Binding-site contacts:
Ligand atom C7 contacts residue ASN1071 of chain 1.B at 3.8 Å.
Ligand atom C8 contacts residue ALA703 of chain 1.B at 4.2 Å (hydrophobic).
Ligand atom C8 contacts residue LYS1070 of chain 1.B at 4.2 Å.
Ligand atom C1 contacts residue ASN1071 of chain 1.B at 1.4 Å.
Ligand atom C8 contacts residue ASN1071 of chain 1.B at 4.5 Å.
Ligand atom O4 contacts residue ALA703 of chain 1.B at 3.7 Å.
Ligand atom C4 contacts residue ASN1071 of chain 1.B at 4.2 Å.
Ligand atom C2 contacts residue ALA703 of chain 1.B at 4.5 Å (hydrophobic).
Ligand atom N2 contacts residue ASN1071 of chain 1.B at 2.9 Å (h-bond).
Ligand atom C7 contacts residue ALA703 of chain 1.B at 3.8 Å (hydrophobic).
Ligand atom O6 contacts residue ASN1071 of chain 1.B at 4.5 Å.
Ligand atom O5 contacts residue ASN1071 of chain 1.B at 2.3 Å (h-bond).
Ligand atom O7 contacts residue ALA703 of chain 1.B at 3.8 Å.
Ligand atom C3 contacts residue ASN1071 of chain 1.B at 3.8 Å.
Ligand atom C8 contacts residue GLU1069 of chain 1.B at 3.4 Å.
Ligand atom N2 contacts residue ALA703 of chain 1.B at 4.1 Å.
Ligand atom C5 contacts residue ASN1071 of chain 1.B at 3.6 Å.
Ligand atom O7 contacts residue ASN1071 of chain 1.B at 4.1 Å.
Ligand atom C2 contacts residue ASN1071 of chain 1.B at 2.4 Å.

The small molecule below binds the protein below.
Small molecule (SMILES): CC(=O)N[C@H]1[C@H](O[C@H]2[C@H](O)[C@@H](NC(C)=O)CO[C@@H]2CO)O[C@H](CO)[C@@H](O)[C@@H]1O

Sequence of chain 1.B:
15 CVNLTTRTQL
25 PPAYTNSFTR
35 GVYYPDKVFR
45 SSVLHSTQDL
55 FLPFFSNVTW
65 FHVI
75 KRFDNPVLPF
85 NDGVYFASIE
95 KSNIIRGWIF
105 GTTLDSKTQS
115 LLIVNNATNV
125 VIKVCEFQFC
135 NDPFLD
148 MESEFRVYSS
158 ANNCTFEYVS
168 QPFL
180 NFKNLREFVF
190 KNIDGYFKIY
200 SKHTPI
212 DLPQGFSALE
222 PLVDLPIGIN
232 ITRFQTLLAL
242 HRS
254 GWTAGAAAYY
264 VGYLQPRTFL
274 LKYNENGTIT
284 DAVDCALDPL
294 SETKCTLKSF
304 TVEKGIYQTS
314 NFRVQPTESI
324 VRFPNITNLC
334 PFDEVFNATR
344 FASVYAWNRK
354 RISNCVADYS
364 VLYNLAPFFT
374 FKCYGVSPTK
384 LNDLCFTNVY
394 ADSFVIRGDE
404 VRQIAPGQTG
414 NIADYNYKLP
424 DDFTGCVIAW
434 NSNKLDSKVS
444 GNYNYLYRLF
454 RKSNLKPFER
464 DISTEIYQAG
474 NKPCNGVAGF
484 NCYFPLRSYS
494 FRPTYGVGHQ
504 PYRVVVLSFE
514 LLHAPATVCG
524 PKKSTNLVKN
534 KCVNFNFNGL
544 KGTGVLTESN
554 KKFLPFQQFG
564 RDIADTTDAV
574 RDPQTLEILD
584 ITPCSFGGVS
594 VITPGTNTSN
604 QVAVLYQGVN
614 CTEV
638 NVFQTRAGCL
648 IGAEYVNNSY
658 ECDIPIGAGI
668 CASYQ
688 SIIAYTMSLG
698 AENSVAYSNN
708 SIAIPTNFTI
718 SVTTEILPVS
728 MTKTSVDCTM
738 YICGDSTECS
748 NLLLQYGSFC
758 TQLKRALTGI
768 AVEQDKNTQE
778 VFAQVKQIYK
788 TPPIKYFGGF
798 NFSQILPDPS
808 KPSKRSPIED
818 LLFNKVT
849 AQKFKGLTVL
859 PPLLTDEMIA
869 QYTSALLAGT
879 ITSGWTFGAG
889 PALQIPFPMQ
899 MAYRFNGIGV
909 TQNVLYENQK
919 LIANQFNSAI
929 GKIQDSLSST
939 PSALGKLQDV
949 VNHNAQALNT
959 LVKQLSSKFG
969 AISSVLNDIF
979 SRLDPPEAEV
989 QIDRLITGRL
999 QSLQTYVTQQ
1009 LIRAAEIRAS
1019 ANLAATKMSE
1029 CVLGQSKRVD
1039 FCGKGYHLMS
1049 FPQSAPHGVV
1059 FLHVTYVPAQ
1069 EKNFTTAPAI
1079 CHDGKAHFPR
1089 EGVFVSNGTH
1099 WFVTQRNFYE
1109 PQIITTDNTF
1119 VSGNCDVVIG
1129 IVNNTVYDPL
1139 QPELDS